Binding-site contacts:
Ligand atom C4 contacts residue TYR108 of chain 2.B at 3.9 Å (hydrophobic).
Ligand atom C2 contacts residue FE1 of chain 2.M at 4.0 Å.
Ligand atom C3 contacts residue FE1 of chain 2.M at 2.6 Å.
Ligand atom O1 contacts residue TYR24 of chain 2.B at 2.2 Å (h-bond).
Ligand atom C3 contacts residue ARG157 of chain 2.B at 3.6 Å.
Ligand atom C7 contacts residue ILE191 of chain 2.B at 3.2 Å (hydrophobic).
Ligand atom C8 contacts residue TRP149 of chain 2.B at 3.4 Å (hydrophobic).
Ligand atom C8 contacts residue TYR24 of chain 2.B at 3.3 Å (hydrophobic).
Ligand atom C5 contacts residue FE1 of chain 2.M at 4.0 Å.
Ligand atom C3 contacts residue HIS162 of chain 2.B at 3.9 Å.
Ligand atom O4 contacts residue HIS162 of chain 2.B at 3.6 Å (h-bond).
Ligand atom C7 contacts residue TRP149 of chain 2.B at 3.1 Å (hydrophobic).
Ligand atom O3 contacts residue HIS162 of chain 2.B at 2.7 Å.
Ligand atom C5 contacts residue PRO15 of chain 2.A at 3.8 Å (hydrophobic).
Ligand atom O3 contacts residue TYR108 of chain 2.B at 3.7 Å.
Ligand atom C2 contacts residue ILE191 of chain 2.B at 3.6 Å (hydrophobic).
Ligand atom C5 contacts residue TYR147 of chain 2.B at 3.7 Å (hydrophobic).
Ligand atom O3 contacts residue ARG157 of chain 2.B at 3.2 Å (salt-bridge).
Ligand atom C6 contacts residue PRO15 of chain 2.A at 3.8 Å (hydrophobic).
Ligand atom C1 contacts residue ARG157 of chain 2.B at 3.8 Å.
Ligand atom O1 contacts residue ILE191 of chain 2.B at 3.9 Å.
Ligand atom O1 contacts residue ARG133 of chain 2.A at 3.7 Å.
Ligand atom C2 contacts residue ARG157 of chain 2.B at 3.5 Å.
Ligand atom C8 contacts residue PRO15 of chain 2.A at 4.0 Å (hydrophobic).
Ligand atom C8 contacts residue ILE191 of chain 2.B at 4.1 Å (hydrophobic).
Ligand atom C4 contacts residue FE1 of chain 2.M at 2.6 Å.
Ligand atom O2 contacts residue TRP149 of chain 2.B at 3.3 Å.
Ligand atom O4 contacts residue TYR108 of chain 2.B at 2.6 Å (h-bond).
Ligand atom O2 contacts residue ARG133 of chain 2.A at 4.0 Å.
Ligand atom O3 contacts residue GLN177 of chain 2.B at 3.9 Å.
Ligand atom O4 contacts residue TYR16 of chain 2.A at 3.5 Å.
Ligand atom C1 contacts residue ILE191 of chain 2.B at 3.9 Å (hydrophobic).
Ligand atom C4 contacts residue PRO15 of chain 2.A at 4.1 Å (hydrophobic).
Ligand atom O1 contacts residue PRO15 of chain 2.A at 3.9 Å.
Ligand atom O3 contacts residue HIS160 of chain 2.B at 3.0 Å (h-bond).
Ligand atom O4 contacts residue FE1 of chain 2.M at 1.9 Å.
Ligand atom C5 contacts residue TYR16 of chain 2.A at 3.9 Å (hydrophobic).
Ligand atom O4 contacts residue HIS160 of chain 2.B at 4.0 Å.
Ligand atom O3 contacts residue FE1 of chain 2.M at 1.9 Å.
Ligand atom C3 contacts residue HIS160 of chain 2.B at 4.0 Å.

Sequence of chain 2.B:
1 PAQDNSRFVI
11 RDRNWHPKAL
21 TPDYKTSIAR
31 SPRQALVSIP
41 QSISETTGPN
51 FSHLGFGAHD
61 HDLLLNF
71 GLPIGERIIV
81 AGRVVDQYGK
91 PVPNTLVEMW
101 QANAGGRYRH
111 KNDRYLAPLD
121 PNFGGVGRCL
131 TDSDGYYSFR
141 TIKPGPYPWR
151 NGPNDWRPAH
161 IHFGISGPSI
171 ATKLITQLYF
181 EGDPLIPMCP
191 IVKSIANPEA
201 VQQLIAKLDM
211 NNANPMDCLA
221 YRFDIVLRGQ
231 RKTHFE

Sequence of chain 2.A:
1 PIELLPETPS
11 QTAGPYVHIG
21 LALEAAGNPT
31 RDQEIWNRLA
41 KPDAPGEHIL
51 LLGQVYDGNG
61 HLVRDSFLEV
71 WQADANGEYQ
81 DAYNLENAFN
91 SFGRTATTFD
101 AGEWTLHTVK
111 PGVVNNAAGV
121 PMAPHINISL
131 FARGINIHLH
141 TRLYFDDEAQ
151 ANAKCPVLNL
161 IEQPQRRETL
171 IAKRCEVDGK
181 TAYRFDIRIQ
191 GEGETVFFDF

A small-molecule ligand and the protein it binds are described below.
Small molecule (SMILES): O=C(O)Cc1ccc(O)c(O)c1